Sequence of chain 60.A:
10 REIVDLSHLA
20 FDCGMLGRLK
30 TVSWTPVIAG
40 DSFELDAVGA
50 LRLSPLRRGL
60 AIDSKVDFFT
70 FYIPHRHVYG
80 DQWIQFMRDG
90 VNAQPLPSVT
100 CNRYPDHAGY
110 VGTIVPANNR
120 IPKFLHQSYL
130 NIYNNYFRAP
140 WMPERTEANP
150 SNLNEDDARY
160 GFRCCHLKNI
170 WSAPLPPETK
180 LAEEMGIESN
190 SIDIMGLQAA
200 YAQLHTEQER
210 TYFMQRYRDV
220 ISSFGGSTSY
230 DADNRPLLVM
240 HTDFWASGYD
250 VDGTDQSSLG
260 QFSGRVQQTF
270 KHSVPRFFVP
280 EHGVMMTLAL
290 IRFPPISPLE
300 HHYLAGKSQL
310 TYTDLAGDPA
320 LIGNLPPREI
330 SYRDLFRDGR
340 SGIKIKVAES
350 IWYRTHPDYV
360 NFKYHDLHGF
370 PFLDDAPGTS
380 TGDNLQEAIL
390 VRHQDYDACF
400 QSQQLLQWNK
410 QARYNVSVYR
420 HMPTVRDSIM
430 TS

Sequence of chain 56.A:
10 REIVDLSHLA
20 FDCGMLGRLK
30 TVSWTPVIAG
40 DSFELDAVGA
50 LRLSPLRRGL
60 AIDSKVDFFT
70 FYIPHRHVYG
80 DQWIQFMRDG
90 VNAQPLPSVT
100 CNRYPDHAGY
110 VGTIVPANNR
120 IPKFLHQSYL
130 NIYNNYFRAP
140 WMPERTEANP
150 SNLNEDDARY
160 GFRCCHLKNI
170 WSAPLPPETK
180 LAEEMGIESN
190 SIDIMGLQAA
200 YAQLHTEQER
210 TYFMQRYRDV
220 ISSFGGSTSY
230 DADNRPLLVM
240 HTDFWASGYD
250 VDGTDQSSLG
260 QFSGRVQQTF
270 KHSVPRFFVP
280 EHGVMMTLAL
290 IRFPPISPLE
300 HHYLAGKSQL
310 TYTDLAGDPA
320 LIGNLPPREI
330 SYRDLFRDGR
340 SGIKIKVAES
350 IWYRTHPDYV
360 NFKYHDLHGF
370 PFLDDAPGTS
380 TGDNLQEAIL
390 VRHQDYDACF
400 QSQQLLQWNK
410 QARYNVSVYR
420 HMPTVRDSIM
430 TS

Binding-site contacts:
Ligand atom N3 contacts residue ARG425 of chain 56.A at 3.1 Å (salt-bridge).
Ligand atom N3 contacts residue GLU208 of chain 60.A at 2.7 Å (salt-bridge).
Ligand atom OP2 contacts residue THR423 of chain 56.A at 2.9 Å.
Ligand atom C5' contacts residue DC1 of chain 60.H at 2.3 Å.
Ligand atom N6 contacts residue GLU208 of chain 60.A at 3.4 Å (salt-bridge).
Ligand atom O4' contacts residue PHE212 of chain 60.A at 3.4 Å.
Ligand atom C5' contacts residue ARG28 of chain 60.C at 3.1 Å.
Ligand atom C1' contacts residue PHE212 of chain 60.A at 3.5 Å (hydrophobic).
Ligand atom O3' contacts residue DC1 of chain 60.E at 3.3 Å.
Ligand atom C1' contacts residue DC1 of chain 60.E at 3.6 Å.
Ligand atom OP2 contacts residue ASP426 of chain 56.A at 2.8 Å (salt-bridge).
Ligand atom O4' contacts residue ARG425 of chain 56.A at 3.7 Å.
Ligand atom P contacts residue DC1 of chain 60.H at 2.5 Å.
Ligand atom C1' contacts residue ALA27 of chain 60.C at 3.8 Å (hydrophobic).
Ligand atom C2 contacts residue ARG425 of chain 56.A at 3.1 Å.
Ligand atom C2 contacts residue PHE212 of chain 60.A at 3.8 Å (hydrophobic).
Ligand atom O5' contacts residue TYR31 of chain 60.C at 3.4 Å (h-bond).
Ligand atom O3' contacts residue ARG425 of chain 56.A at 3.8 Å.
Ligand atom N1 contacts residue ARG425 of chain 56.A at 3.6 Å (salt-bridge).
Ligand atom C4 contacts residue GLU208 of chain 60.A at 3.4 Å.
Ligand atom OP2 contacts residue ARG425 of chain 56.A at 3.8 Å.
Ligand atom O5' contacts residue DC1 of chain 60.H at 2.6 Å.
Ligand atom C4 contacts residue ARG425 of chain 56.A at 3.6 Å.
Ligand atom C3' contacts residue DC1 of chain 60.E at 2.9 Å.
Ligand atom P contacts residue ARG425 of chain 56.A at 3.5 Å.
Ligand atom N1 contacts residue GLU208 of chain 60.A at 1.5 Å (salt-bridge).
Ligand atom OP1 contacts residue ARG28 of chain 60.C at 3.2 Å (salt-bridge).
Ligand atom C2 contacts residue GLU208 of chain 60.A at 1.6 Å.
Ligand atom C5' contacts residue TYR31 of chain 60.C at 2.9 Å (hydrophobic).
Ligand atom O5' contacts residue ARG425 of chain 56.A at 2.8 Å.
Ligand atom O5' contacts residue ARG28 of chain 60.C at 3.4 Å.
Ligand atom C5 contacts residue GLU208 of chain 60.A at 3.4 Å.
Ligand atom C6 contacts residue GLU208 of chain 60.A at 2.6 Å.
Ligand atom C2' contacts residue DC1 of chain 60.E at 2.2 Å.
Ligand atom O3' contacts residue ARG28 of chain 60.C at 3.5 Å (salt-bridge).
Ligand atom O3' contacts residue THR423 of chain 56.A at 3.8 Å.
Ligand atom OP1 contacts residue GLY34 of chain 60.C at 3.8 Å.
Ligand atom OP2 contacts residue DC1 of chain 60.H at 2.0 Å.
Ligand atom N3 contacts residue PHE212 of chain 60.A at 2.9 Å.
Ligand atom C4' contacts residue DC1 of chain 60.H at 2.8 Å.

This small molecule binds to this protein.
Small molecule (SMILES): Nc1ncnc2c1N1CN2[C@H]2C[C@]3(OP3(O)(O)OC[C@H]3OCC[C@@H]3O[P](=O)(O)OC[C@H]3O[C@@H]1C[C@@H]3O)[C@@H](CO[P](=O)(O)O[C@H]1CCO[C@@H]1COP(=O)=O)O2

Sequence of chain 60.C:
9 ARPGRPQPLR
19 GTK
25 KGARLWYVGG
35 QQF